Sequence of chain 1.D:
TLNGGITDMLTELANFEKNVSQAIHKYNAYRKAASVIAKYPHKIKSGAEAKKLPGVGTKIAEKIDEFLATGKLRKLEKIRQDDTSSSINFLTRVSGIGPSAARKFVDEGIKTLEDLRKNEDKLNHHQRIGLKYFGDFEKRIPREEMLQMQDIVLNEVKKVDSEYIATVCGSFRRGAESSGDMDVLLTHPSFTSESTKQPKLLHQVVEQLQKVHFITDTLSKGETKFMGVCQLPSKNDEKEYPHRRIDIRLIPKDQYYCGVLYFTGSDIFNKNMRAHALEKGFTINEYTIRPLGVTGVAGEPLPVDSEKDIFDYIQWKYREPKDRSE

A protein and the small-molecule ligand that binds it are described below.
Small molecule (SMILES): Cc1cn([C@H]2C[C@H](O[P](=O)(O)OC[C@H]3O[C@@H](n4ccc(N)nc4=O)C[C@@H]3O[P](=O)(O)OC[C@H]3O[C@@H](n4cnc5c(=O)nc(N)[nH]c54)C[C@@H]3O[P](=O)(O)OC[C@H]3O[C@@H](n4cnc5c(=O)nc(N)[nH]c54)C[C@@H]3O)[C@@H](CO[P](=O)(O)O[C@H]3C[C@H](n4cnc5c(=O)nc(N)[nH]c54)O[C@@H]3COP(=O)=O)O2)c(=O)[nH]c1=O

Binding-site contacts:
Ligand atom P contacts residue LYS68 of chain 1.D at 3.9 Å.
Ligand atom C5' contacts residue GLY66 of chain 1.D at 3.6 Å.
Ligand atom OP2 contacts residue LYS35 of chain 1.D at 3.1 Å (salt-bridge).
Ligand atom OP1 contacts residue LYS68 of chain 1.D at 2.7 Å (salt-bridge).
Ligand atom O3' contacts residue ILE69 of chain 1.D at 3.5 Å.
Ligand atom P contacts residue GLY64 of chain 1.D at 3.7 Å.
Ligand atom O6 contacts residue HIS34 of chain 1.D at 3.9 Å.
Ligand atom OP1 contacts residue THR67 of chain 1.D at 3.6 Å.
Ligand atom P contacts residue LYS68 of chain 1.D at 3.7 Å.
Ligand atom OP1 contacts residue VAL65 of chain 1.D at 3.6 Å (h-bond).
Ligand atom C3' contacts residue GLY66 of chain 1.D at 3.7 Å.
Ligand atom OP2 contacts residue NA1 of chain 1.F at 3.7 Å.
Ligand atom P contacts residue LYS35 of chain 1.D at 3.3 Å.
Ligand atom C4' contacts residue GLY64 of chain 1.D at 3.3 Å.
Ligand atom N3 contacts residue ALA38 of chain 1.D at 3.5 Å.
Ligand atom C5' contacts residue TYR39 of chain 1.D at 3.6 Å (hydrophobic).
Ligand atom O3' contacts residue VAL65 of chain 1.D at 3.9 Å.
Ligand atom O5' contacts residue GLY66 of chain 1.D at 3.7 Å.
Ligand atom OP2 contacts residue LYS68 of chain 1.D at 3.2 Å.
Ligand atom C5' contacts residue GLY64 of chain 1.D at 3.4 Å.
Ligand atom P contacts residue VAL65 of chain 1.D at 3.9 Å.
Ligand atom O5' contacts residue LYS35 of chain 1.D at 3.8 Å.
Ligand atom OP2 contacts residue THR67 of chain 1.D at 3.8 Å.
Ligand atom O4' contacts residue ALA38 of chain 1.D at 3.4 Å.
Ligand atom OP2 contacts residue GLY66 of chain 1.D at 3.4 Å.
Ligand atom OP1 contacts residue GLY66 of chain 1.D at 2.9 Å (h-bond).
Ligand atom OP1 contacts residue LEU62 of chain 1.D at 3.6 Å.
Ligand atom O3' contacts residue LYS68 of chain 1.D at 3.7 Å.
Ligand atom P contacts residue NA1 of chain 1.F at 3.6 Å.
Ligand atom O3' contacts residue GLY64 of chain 1.D at 3.3 Å.
Ligand atom OP1 contacts residue NA1 of chain 1.F at 2.6 Å (h-bond).
Ligand atom C3' contacts residue LYS68 of chain 1.D at 3.8 Å.
Ligand atom OP1 contacts residue GLY64 of chain 1.D at 2.7 Å (h-bond).
Ligand atom OP1 contacts residue PRO63 of chain 1.D at 3.5 Å.
Ligand atom OP1 contacts residue LYS68 of chain 1.D at 3.5 Å (salt-bridge).
Ligand atom P contacts residue ILE69 of chain 1.D at 3.8 Å.
Ligand atom OP1 contacts residue ILE69 of chain 1.D at 2.9 Å (h-bond).
Ligand atom C1' contacts residue ALA38 of chain 1.D at 3.8 Å (hydrophobic).
Ligand atom P contacts residue GLY66 of chain 1.D at 3.8 Å.
Ligand atom OP2 contacts residue VAL65 of chain 1.D at 3.6 Å (h-bond).